A small-molecule ligand and the protein it binds are described below.
Small molecule (SMILES): Nc1nc2c(ncn2[C@@H]2O[C@H](CO[P](=O)(O)O[P](=O)(O)NP(=O)(O)O)[C@@H](O)[C@H]2O)c(=O)[nH]1

Binding-site contacts:
Ligand atom O1A contacts residue THR26 of chain 1.K at 2.8 Å (h-bond).
Ligand atom O3G contacts residue GLY20 of chain 1.K at 3.4 Å.
Ligand atom O1A contacts residue GLY23 of chain 1.K at 3.2 Å.
Ligand atom N3B contacts residue MG1 of chain 1.X at 3.5 Å.
Ligand atom O3A contacts residue GLY23 of chain 1.K at 3.3 Å (h-bond).
Ligand atom N7 contacts residue ASN123 of chain 1.K at 3.2 Å (h-bond).
Ligand atom O2' contacts residue GLU37 of chain 1.K at 2.6 Å (salt-bridge).
Ligand atom O4' contacts residue LYS124 of chain 1.K at 3.1 Å (salt-bridge).
Ligand atom C3' contacts residue LYS38 of chain 1.K at 3.4 Å.
Ligand atom C2' contacts residue GLU37 of chain 1.K at 3.4 Å.
Ligand atom O1B contacts residue GLY23 of chain 1.K at 3.0 Å (h-bond).
Ligand atom N2 contacts residue ASP126 of chain 1.K at 3.1 Å (salt-bridge).
Ligand atom O6 contacts residue ASN123 of chain 1.K at 3.2 Å (h-bond).
Ligand atom O1G contacts residue TYR40 of chain 1.K at 2.6 Å (h-bond).
Ligand atom PG contacts residue MG1 of chain 1.X at 3.3 Å.
Ligand atom PB contacts residue MG1 of chain 1.X at 3.4 Å.
Ligand atom O2' contacts residue LYS38 of chain 1.K at 3.3 Å.
Ligand atom O1A contacts residue LYS24 of chain 1.K at 3.4 Å (salt-bridge).
Ligand atom N3B contacts residue TYR40 of chain 1.K at 3.4 Å.
Ligand atom O3G contacts residue LYS24 of chain 1.K at 2.9 Å (salt-bridge).
Ligand atom O6 contacts residue LYS153 of chain 1.K at 3.3 Å (salt-bridge).
Ligand atom N1 contacts residue ASP126 of chain 1.K at 3.1 Å (salt-bridge).
Ligand atom O3G contacts residue GLY69 of chain 1.K at 2.7 Å (h-bond).
Ligand atom O2B contacts residue THR25 of chain 1.K at 2.9 Å (h-bond).
Ligand atom O5' contacts residue THR26 of chain 1.K at 3.3 Å (h-bond).
Ligand atom PA contacts residue THR26 of chain 1.K at 3.5 Å.
Ligand atom O1A contacts residue THR25 of chain 1.K at 3.1 Å (h-bond).
Ligand atom O1B contacts residue LYS24 of chain 1.K at 2.7 Å (salt-bridge).
Ligand atom O2G contacts residue THR43 of chain 1.K at 2.8 Å (h-bond).
Ligand atom C2' contacts residue THR26 of chain 1.K at 3.4 Å.
Ligand atom O2B contacts residue MG1 of chain 1.X at 2.2 Å.
Ligand atom O3' contacts residue LYS38 of chain 1.K at 2.4 Å (salt-bridge).
Ligand atom O2G contacts residue MG1 of chain 1.X at 2.1 Å.
Ligand atom N3B contacts residue GLY21 of chain 1.K at 3.1 Å (h-bond).
Ligand atom O1B contacts residue THR22 of chain 1.K at 3.3 Å (h-bond).
Ligand atom O6 contacts residue ASP126 of chain 1.K at 3.5 Å (salt-bridge).
Ligand atom O2A contacts residue TYR40 of chain 1.K at 3.3 Å.
Ligand atom O6 contacts residue ALA152 of chain 1.K at 3.0 Å (h-bond).
Ligand atom O1G contacts residue ALA42 of chain 1.K at 3.4 Å.
Ligand atom O2B contacts residue LYS24 of chain 1.K at 3.5 Å (salt-bridge).

Sequence of chain 1.K:
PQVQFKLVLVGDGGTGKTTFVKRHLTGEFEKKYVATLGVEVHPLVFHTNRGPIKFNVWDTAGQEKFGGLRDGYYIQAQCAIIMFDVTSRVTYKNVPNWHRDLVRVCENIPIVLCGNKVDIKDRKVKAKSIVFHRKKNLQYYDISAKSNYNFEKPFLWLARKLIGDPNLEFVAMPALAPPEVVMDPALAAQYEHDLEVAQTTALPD